Sequence of chain 1.A:
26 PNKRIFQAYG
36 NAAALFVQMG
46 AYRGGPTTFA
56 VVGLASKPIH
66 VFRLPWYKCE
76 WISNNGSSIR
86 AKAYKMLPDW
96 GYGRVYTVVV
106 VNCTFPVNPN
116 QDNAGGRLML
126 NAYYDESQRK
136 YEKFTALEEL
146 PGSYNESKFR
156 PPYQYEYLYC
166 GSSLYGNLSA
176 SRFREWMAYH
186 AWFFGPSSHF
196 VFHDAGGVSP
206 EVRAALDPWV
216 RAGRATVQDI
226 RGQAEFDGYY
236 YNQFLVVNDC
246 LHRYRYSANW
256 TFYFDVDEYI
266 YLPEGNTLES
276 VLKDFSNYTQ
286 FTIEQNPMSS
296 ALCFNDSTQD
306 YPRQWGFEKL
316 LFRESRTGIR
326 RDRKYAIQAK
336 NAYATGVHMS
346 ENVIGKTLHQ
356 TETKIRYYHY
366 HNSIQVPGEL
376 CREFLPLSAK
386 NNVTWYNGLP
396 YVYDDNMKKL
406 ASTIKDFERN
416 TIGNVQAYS

Binding-site contacts:
Ligand atom O5 contacts residue ASN300 of chain 1.A at 2.4 Å (h-bond).
Ligand atom C3 contacts residue ASN300 of chain 1.A at 3.8 Å.
Ligand atom C4 contacts residue ASN300 of chain 1.A at 4.2 Å.
Ligand atom C2 contacts residue ASN300 of chain 1.A at 2.5 Å.
Ligand atom O7 contacts residue ASN300 of chain 1.A at 3.8 Å.
Ligand atom C7 contacts residue ASN300 of chain 1.A at 3.6 Å.
Ligand atom C7 contacts residue PHE379 of chain 1.A at 4.4 Å (hydrophobic).
Ligand atom C8 contacts residue GLU378 of chain 1.A at 3.8 Å.
Ligand atom C1 contacts residue ASN300 of chain 1.A at 1.4 Å.
Ligand atom C5 contacts residue ASN300 of chain 1.A at 3.6 Å.
Ligand atom C8 contacts residue PHE379 of chain 1.A at 4.2 Å (hydrophobic).
Ligand atom O6 contacts residue ASN300 of chain 1.A at 4.5 Å.
Ligand atom N2 contacts residue ASN300 of chain 1.A at 3.0 Å (h-bond).

This small molecule binds to this protein.
Small molecule (SMILES): CC(=O)N[C@@H]1[C@@H](O)[C@H](O)[C@@H](CO)O[C@H]1O